Sequence of chain 1.A:
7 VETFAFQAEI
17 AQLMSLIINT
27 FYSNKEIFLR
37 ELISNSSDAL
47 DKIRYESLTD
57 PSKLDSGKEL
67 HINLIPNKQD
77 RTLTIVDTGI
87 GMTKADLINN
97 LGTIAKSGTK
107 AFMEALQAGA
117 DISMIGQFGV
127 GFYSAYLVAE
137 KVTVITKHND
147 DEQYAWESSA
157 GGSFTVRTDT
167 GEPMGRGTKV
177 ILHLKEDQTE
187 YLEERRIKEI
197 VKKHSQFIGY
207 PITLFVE

Binding-site contacts:
Ligand atom C15 contacts residue ASN41 of chain 1.A at 4.0 Å.
Ligand atom N4 contacts residue ASP83 of chain 1.A at 3.0 Å (salt-bridge).
Ligand atom C18 contacts residue MET88 of chain 1.A at 4.0 Å (hydrophobic).
Ligand atom C25 contacts residue ASN41 of chain 1.A at 3.9 Å.
Ligand atom C16 contacts residue MET88 of chain 1.A at 3.8 Å (hydrophobic).
Ligand atom C7 contacts residue TYR129 of chain 1.A at 3.3 Å (hydrophobic).
Ligand atom N4 contacts residue SER42 of chain 1.A at 3.7 Å.
Ligand atom C24 contacts residue ALA45 of chain 1.A at 3.9 Å (hydrophobic).
Ligand atom C25 contacts residue THR174 of chain 1.A at 3.9 Å.
Ligand atom C17 contacts residue LEU97 of chain 1.A at 3.9 Å (hydrophobic).
Ligand atom C11 contacts residue LEU97 of chain 1.A at 3.7 Å (hydrophobic).
Ligand atom C24 contacts residue ILE86 of chain 1.A at 3.5 Å (hydrophobic).
Ligand atom C13 contacts residue ASN41 of chain 1.A at 3.6 Å.
Ligand atom N4 contacts residue THR174 of chain 1.A at 3.9 Å.
Ligand atom C22 contacts residue ASN41 of chain 1.A at 3.9 Å.
Ligand atom C25 contacts residue ASP83 of chain 1.A at 3.9 Å.
Ligand atom O3 contacts residue ASP83 of chain 1.A at 3.9 Å.
Ligand atom C6 contacts residue PHE128 of chain 1.A at 4.0 Å (hydrophobic).
Ligand atom C17 contacts residue MET88 of chain 1.A at 3.6 Å (hydrophobic).
Ligand atom C12 contacts residue MET88 of chain 1.A at 4.0 Å (hydrophobic).
Ligand atom N2 contacts residue ALA45 of chain 1.A at 4.0 Å.
Ligand atom O2 contacts residue LEU97 of chain 1.A at 3.4 Å.
Ligand atom C25 contacts residue ALA45 of chain 1.A at 4.0 Å (hydrophobic).
Ligand atom O3 contacts residue THR174 of chain 1.A at 3.4 Å (h-bond).
Ligand atom C6 contacts residue TYR129 of chain 1.A at 3.3 Å (hydrophobic).
Ligand atom N4 contacts residue ASN41 of chain 1.A at 3.9 Å.
Ligand atom C23 contacts residue ASP44 of chain 1.A at 3.9 Å.
Ligand atom N1 contacts residue LEU97 of chain 1.A at 4.0 Å.
Ligand atom C4 contacts residue PHE128 of chain 1.A at 3.9 Å (hydrophobic).
Ligand atom C7 contacts residue PHE128 of chain 1.A at 3.8 Å (hydrophobic).
Ligand atom O3 contacts residue ALA45 of chain 1.A at 3.2 Å.
Ligand atom O1 contacts residue TYR129 of chain 1.A at 2.7 Å (h-bond).
Ligand atom C13 contacts residue PHE128 of chain 1.A at 3.9 Å (hydrophobic).
Ligand atom C15 contacts residue MET88 of chain 1.A at 3.8 Å (hydrophobic).
Ligand atom C9 contacts residue PHE128 of chain 1.A at 3.9 Å (hydrophobic).
Ligand atom C10 contacts residue TRP152 of chain 1.A at 3.5 Å (hydrophobic).
Ligand atom C1 contacts residue GLY125 of chain 1.A at 3.7 Å.
Ligand atom C24 contacts residue LYS48 of chain 1.A at 3.4 Å.
Ligand atom C23 contacts residue ASN41 of chain 1.A at 3.4 Å.
Ligand atom C14 contacts residue ASN41 of chain 1.A at 3.7 Å.

The protein below binds the small molecule below.
Small molecule (SMILES): Cc1c2c(n3c1CCCN(C)C(=O)[C@H](C)Nc1cc-3ccc1C(N)=O)CC(C)(C)CC2=O